Binding-site contacts:
Ligand atom C8 contacts residue ASN61 of chain 1.A at 4.3 Å.
Ligand atom C2 contacts residue ASN61 of chain 1.A at 2.5 Å.
Ligand atom C3 contacts residue ASN61 of chain 1.A at 3.8 Å.
Ligand atom C7 contacts residue ASN61 of chain 1.A at 3.3 Å.
Ligand atom N2 contacts residue ASN61 of chain 1.A at 2.9 Å (h-bond).
Ligand atom C1 contacts residue TYR28 of chain 1.A at 3.7 Å (hydrophobic).
Ligand atom O5 contacts residue ASN61 of chain 1.A at 2.4 Å (h-bond).
Ligand atom C4 contacts residue ASN61 of chain 1.A at 4.3 Å.
Ligand atom C8 contacts residue ASN30 of chain 1.A at 3.5 Å.
Ligand atom C6 contacts residue TYR28 of chain 1.A at 4.2 Å (hydrophobic).
Ligand atom C1 contacts residue ASN61 of chain 1.A at 1.4 Å.
Ligand atom C5 contacts residue ASN61 of chain 1.A at 3.7 Å.
Ligand atom C5 contacts residue TYR28 of chain 1.A at 3.9 Å (hydrophobic).
Ligand atom O5 contacts residue TYR28 of chain 1.A at 4.0 Å.
Ligand atom O7 contacts residue ASN61 of chain 1.A at 3.4 Å (h-bond).
Ligand atom C8 contacts residue THR29 of chain 1.A at 4.4 Å.

Sequence of chain 1.A:
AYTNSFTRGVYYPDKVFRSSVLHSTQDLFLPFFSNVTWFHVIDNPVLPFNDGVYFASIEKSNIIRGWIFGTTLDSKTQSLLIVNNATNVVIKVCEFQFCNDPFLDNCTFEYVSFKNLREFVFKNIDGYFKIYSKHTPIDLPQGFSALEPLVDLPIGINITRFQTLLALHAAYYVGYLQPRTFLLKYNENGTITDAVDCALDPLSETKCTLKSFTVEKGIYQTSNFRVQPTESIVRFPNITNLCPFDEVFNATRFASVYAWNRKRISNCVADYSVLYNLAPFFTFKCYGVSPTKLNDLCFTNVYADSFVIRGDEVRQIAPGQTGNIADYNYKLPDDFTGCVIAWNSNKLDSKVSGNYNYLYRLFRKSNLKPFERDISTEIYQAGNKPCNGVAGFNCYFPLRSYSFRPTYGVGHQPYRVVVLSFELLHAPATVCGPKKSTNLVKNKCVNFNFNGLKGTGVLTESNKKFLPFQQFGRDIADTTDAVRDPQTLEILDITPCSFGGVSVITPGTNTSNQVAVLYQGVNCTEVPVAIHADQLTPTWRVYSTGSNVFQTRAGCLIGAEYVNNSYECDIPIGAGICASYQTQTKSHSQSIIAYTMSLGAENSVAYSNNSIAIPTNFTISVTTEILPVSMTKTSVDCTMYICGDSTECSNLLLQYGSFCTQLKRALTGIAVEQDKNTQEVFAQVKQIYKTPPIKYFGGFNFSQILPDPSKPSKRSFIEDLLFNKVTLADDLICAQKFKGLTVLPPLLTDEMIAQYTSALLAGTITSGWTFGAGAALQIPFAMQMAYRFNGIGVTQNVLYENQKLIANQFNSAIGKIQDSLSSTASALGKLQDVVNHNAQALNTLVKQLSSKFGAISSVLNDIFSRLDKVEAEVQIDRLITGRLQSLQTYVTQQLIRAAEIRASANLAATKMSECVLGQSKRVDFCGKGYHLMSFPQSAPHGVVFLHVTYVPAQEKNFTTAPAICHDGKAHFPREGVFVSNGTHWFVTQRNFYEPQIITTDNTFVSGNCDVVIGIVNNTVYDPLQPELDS

The protein below binds the small molecule below.
Small molecule (SMILES): CC(=O)N[C@@H]1[C@@H](O)[C@H](O)[C@@H](CO)O[C@H]1O